Binding-site contacts:
Ligand atom C02 contacts residue ARG47 of chain 1.A at 3.6 Å.
Ligand atom S04 contacts residue ARG47 of chain 1.A at 3.6 Å.
Ligand atom N07 contacts residue ASN44 of chain 1.A at 3.1 Å (h-bond).
Ligand atom C12 contacts residue ASN42 of chain 1.A at 3.6 Å.
Ligand atom C10 contacts residue ASN42 of chain 1.A at 4.4 Å.
Ligand atom C01 contacts residue ARG47 of chain 1.A at 3.7 Å.
Ligand atom C09 contacts residue LYS41 of chain 1.A at 3.9 Å.
Ligand atom C03 contacts residue LYS41 of chain 1.A at 4.0 Å.
Ligand atom C05 contacts residue ARG47 of chain 1.A at 3.7 Å.
Ligand atom O15 contacts residue ASN90 of chain 1.A at 4.1 Å.
Ligand atom C09 contacts residue ASN42 of chain 1.A at 4.4 Å.
Ligand atom C13 contacts residue ASN90 of chain 1.A at 4.4 Å.
Ligand atom C08 contacts residue ASN44 of chain 1.A at 3.2 Å.
Ligand atom C14 contacts residue ASN42 of chain 1.A at 4.0 Å.
Ligand atom N07 contacts residue ARG45 of chain 1.A at 4.5 Å.
Ligand atom C13 contacts residue LEU88 of chain 1.A at 4.2 Å (hydrophobic).
Ligand atom C08 contacts residue ARG45 of chain 1.A at 3.9 Å.
Ligand atom C05 contacts residue LYS41 of chain 1.A at 3.9 Å.
Ligand atom C10 contacts residue LYS41 of chain 1.A at 4.3 Å.
Ligand atom C03 contacts residue ARG47 of chain 1.A at 3.6 Å.
Ligand atom S04 contacts residue ASN44 of chain 1.A at 4.1 Å.
Ligand atom C13 contacts residue ASN42 of chain 1.A at 3.6 Å.
Ligand atom C06 contacts residue LYS41 of chain 1.A at 4.3 Å.
Ligand atom C13 contacts residue ASN44 of chain 1.A at 4.5 Å.
Ligand atom N07 contacts residue LYS41 of chain 1.A at 3.2 Å (salt-bridge).
Ligand atom S04 contacts residue LYS41 of chain 1.A at 4.1 Å.
Ligand atom C08 contacts residue LYS41 of chain 1.A at 4.1 Å.
Ligand atom S04 contacts residue LYS36 of chain 1.A at 4.4 Å.
Ligand atom C14 contacts residue LEU88 of chain 1.A at 4.2 Å (hydrophobic).
Ligand atom C01 contacts residue LYS41 of chain 1.A at 3.2 Å.
Ligand atom C02 contacts residue LYS41 of chain 1.A at 3.3 Å.
Ligand atom C14 contacts residue ASN44 of chain 1.A at 3.4 Å.
Ligand atom C06 contacts residue ASN44 of chain 1.A at 3.7 Å.
Ligand atom O15 contacts residue ASN42 of chain 1.A at 3.4 Å.
Ligand atom C05 contacts residue LYS36 of chain 1.A at 3.7 Å.
Ligand atom C06 contacts residue ARG45 of chain 1.A at 4.2 Å.
Ligand atom C06 contacts residue ARG47 of chain 1.A at 4.1 Å.
Ligand atom C11 contacts residue ASN42 of chain 1.A at 4.0 Å.
Ligand atom C14 contacts residue LYS41 of chain 1.A at 4.1 Å.
Ligand atom C09 contacts residue ASN44 of chain 1.A at 3.7 Å.

Sequence of chain 1.A:
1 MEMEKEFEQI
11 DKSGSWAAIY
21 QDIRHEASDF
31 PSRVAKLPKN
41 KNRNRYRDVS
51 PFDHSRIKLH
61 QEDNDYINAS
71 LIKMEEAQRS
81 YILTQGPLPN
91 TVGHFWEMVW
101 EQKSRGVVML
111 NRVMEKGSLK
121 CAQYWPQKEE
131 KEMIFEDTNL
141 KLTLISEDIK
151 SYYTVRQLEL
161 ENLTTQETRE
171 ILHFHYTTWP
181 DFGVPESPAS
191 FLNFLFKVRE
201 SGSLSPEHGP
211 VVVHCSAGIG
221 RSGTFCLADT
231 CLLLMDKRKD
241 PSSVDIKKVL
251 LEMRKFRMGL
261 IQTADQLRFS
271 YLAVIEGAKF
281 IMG

The small molecule below binds the protein below.
Small molecule (SMILES): Oc1ccc(CNCc2cccs2)cc1